Sequence of chain 1.A:
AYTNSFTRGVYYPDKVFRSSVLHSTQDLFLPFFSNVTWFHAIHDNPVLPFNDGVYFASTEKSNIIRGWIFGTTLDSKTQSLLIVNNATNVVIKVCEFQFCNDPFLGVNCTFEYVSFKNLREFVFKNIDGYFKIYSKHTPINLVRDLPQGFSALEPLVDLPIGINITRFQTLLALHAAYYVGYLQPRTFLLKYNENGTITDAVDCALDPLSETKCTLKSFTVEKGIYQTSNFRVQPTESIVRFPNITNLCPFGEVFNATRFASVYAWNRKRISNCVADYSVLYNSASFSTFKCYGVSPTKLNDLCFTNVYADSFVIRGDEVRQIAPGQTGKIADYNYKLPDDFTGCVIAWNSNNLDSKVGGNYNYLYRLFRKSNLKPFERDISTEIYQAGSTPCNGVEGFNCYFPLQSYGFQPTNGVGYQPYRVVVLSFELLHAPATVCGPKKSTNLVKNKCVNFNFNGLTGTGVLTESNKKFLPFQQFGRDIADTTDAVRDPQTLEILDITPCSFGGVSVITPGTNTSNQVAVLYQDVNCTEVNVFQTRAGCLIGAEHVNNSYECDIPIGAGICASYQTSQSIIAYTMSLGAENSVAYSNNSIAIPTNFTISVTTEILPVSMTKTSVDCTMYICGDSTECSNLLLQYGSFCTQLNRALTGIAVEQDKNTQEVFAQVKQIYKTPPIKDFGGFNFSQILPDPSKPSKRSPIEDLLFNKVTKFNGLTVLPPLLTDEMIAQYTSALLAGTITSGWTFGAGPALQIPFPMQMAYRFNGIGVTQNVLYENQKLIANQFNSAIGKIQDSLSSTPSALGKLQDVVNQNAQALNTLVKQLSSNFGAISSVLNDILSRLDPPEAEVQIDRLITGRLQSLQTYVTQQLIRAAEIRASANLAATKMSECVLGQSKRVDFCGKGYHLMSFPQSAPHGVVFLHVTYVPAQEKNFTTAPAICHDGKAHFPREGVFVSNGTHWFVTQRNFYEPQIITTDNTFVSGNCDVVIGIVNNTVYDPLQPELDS

This small molecule binds to this protein.
Small molecule (SMILES): CC(=O)N[C@@H]1[C@@H](O)[C@H](O)[C@@H](CO)O[C@H]1O

Sequence of chain 1.C:
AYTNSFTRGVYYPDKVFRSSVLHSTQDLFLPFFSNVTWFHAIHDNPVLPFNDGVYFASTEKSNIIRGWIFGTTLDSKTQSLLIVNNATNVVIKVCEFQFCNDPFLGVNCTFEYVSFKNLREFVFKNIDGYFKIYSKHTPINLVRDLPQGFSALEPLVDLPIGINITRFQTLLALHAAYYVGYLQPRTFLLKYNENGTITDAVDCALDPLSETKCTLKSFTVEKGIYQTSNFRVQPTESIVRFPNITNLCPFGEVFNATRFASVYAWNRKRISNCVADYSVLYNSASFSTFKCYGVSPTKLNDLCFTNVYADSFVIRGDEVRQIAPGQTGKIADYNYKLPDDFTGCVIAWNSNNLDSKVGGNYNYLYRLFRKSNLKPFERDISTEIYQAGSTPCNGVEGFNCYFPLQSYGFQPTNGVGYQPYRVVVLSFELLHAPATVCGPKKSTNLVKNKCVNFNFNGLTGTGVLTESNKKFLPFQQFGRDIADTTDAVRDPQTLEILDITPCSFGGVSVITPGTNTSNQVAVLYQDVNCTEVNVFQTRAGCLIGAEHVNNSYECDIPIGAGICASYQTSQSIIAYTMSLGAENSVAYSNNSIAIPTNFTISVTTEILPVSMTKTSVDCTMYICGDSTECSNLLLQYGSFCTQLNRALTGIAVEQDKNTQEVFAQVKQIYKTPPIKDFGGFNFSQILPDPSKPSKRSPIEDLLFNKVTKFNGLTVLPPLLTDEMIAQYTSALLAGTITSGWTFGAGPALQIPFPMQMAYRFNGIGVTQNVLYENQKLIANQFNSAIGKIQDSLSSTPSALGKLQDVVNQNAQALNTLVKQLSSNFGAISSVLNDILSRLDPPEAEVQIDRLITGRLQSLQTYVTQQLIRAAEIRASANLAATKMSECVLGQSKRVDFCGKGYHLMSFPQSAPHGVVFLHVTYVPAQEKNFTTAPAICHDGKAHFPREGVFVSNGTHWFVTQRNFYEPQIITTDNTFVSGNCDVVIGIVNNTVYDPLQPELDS

Binding-site contacts:
Ligand atom O7 contacts residue ASN709 of chain 1.C at 3.6 Å (h-bond).
Ligand atom O3 contacts residue ASP796 of chain 1.A at 4.1 Å.
Ligand atom O5 contacts residue ASP796 of chain 1.A at 4.5 Å.
Ligand atom C7 contacts residue ASN709 of chain 1.C at 3.9 Å.
Ligand atom O3 contacts residue ASN709 of chain 1.C at 3.6 Å.
Ligand atom C5 contacts residue ASN709 of chain 1.C at 3.8 Å.
Ligand atom O5 contacts residue ASN709 of chain 1.C at 2.4 Å (h-bond).
Ligand atom C8 contacts residue GLY1131 of chain 1.C at 4.4 Å.
Ligand atom C4 contacts residue ASN709 of chain 1.C at 4.2 Å.
Ligand atom C1 contacts residue ASN709 of chain 1.C at 1.4 Å.
Ligand atom C3 contacts residue ASN709 of chain 1.C at 3.6 Å.
Ligand atom C2 contacts residue ASN709 of chain 1.C at 2.4 Å.
Ligand atom N2 contacts residue ASN709 of chain 1.C at 3.4 Å (h-bond).